Sequence of chain 1.A:
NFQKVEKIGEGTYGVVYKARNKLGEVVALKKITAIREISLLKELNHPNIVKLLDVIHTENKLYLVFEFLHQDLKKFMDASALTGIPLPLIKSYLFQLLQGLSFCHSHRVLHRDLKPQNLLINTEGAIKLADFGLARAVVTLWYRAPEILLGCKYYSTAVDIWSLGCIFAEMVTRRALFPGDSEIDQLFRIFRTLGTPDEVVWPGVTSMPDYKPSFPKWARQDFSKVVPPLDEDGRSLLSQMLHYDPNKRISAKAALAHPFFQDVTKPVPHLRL

Binding-site contacts:
Ligand atom C5 contacts residue VAL19 of chain 1.A at 3.5 Å (hydrophobic).
Ligand atom C17 contacts residue LEU84 of chain 1.A at 3.3 Å (hydrophobic).
Ligand atom C3 contacts residue ILE11 of chain 1.A at 3.6 Å (hydrophobic).
Ligand atom C22 contacts residue GLN86 of chain 1.A at 3.9 Å.
Ligand atom C12 contacts residue ALA32 of chain 1.A at 3.1 Å (hydrophobic).
Ligand atom N24 contacts residue ASP87 of chain 1.A at 2.8 Å (salt-bridge).
Ligand atom C12 contacts residue LEU135 of chain 1.A at 3.6 Å (hydrophobic).
Ligand atom O26 contacts residue GLN86 of chain 1.A at 3.5 Å.
Ligand atom C2 contacts residue VAL19 of chain 1.A at 3.7 Å (hydrophobic).
Ligand atom C11 contacts residue LEU135 of chain 1.A at 3.6 Å (hydrophobic).
Ligand atom N1 contacts residue VAL19 of chain 1.A at 3.8 Å.
Ligand atom O26 contacts residue LYS90 of chain 1.A at 3.2 Å.
Ligand atom C11 contacts residue ALA32 of chain 1.A at 3.4 Å (hydrophobic).
Ligand atom N13 contacts residue ALA32 of chain 1.A at 3.6 Å.
Ligand atom O26 contacts residue ASP87 of chain 1.A at 3.1 Å (salt-bridge).
Ligand atom C22 contacts residue HIS85 of chain 1.A at 3.5 Å.
Ligand atom N13 contacts residue LEU135 of chain 1.A at 3.5 Å.
Ligand atom C3 contacts residue VAL19 of chain 1.A at 3.8 Å (hydrophobic).
Ligand atom N16 contacts residue LEU84 of chain 1.A at 2.7 Å (h-bond).
Ligand atom C21 contacts residue HIS85 of chain 1.A at 3.1 Å.
Ligand atom C14 contacts residue LEU84 of chain 1.A at 3.7 Å (hydrophobic).
Ligand atom N7 contacts residue ASP146 of chain 1.A at 3.4 Å (salt-bridge).
Ligand atom N15 contacts residue LEU135 of chain 1.A at 3.5 Å.
Ligand atom C18 contacts residue LEU135 of chain 1.A at 3.8 Å (hydrophobic).
Ligand atom N13 contacts residue LEU84 of chain 1.A at 3.3 Å (h-bond).
Ligand atom N7 contacts residue LYS34 of chain 1.A at 3.4 Å (salt-bridge).
Ligand atom C8 contacts residue ASP146 of chain 1.A at 3.8 Å.
Ligand atom C12 contacts residue GLU82 of chain 1.A at 3.2 Å.
Ligand atom C19 contacts residue ASP87 of chain 1.A at 3.4 Å.
Ligand atom C10 contacts residue LEU135 of chain 1.A at 3.5 Å (hydrophobic).
Ligand atom O25 contacts residue LYS90 of chain 1.A at 3.5 Å.
Ligand atom N13 contacts residue PHE83 of chain 1.A at 3.8 Å.
Ligand atom C8 contacts residue ALA145 of chain 1.A at 3.8 Å (hydrophobic).
Ligand atom C21 contacts residue GLN86 of chain 1.A at 3.8 Å.
Ligand atom C14 contacts residue LEU135 of chain 1.A at 3.5 Å (hydrophobic).
Ligand atom C22 contacts residue LEU84 of chain 1.A at 3.1 Å (hydrophobic).
Ligand atom S23 contacts residue ASP87 of chain 1.A at 3.5 Å (salt-bridge).
Ligand atom C2 contacts residue ILE11 of chain 1.A at 3.4 Å (hydrophobic).
Ligand atom C6 contacts residue VAL19 of chain 1.A at 3.6 Å (hydrophobic).
Ligand atom C4 contacts residue VAL19 of chain 1.A at 3.7 Å (hydrophobic).

A protein and the small-molecule ligand that binds it are described below.
Small molecule (SMILES): NS(=O)(=O)c1ccc(Nc2nccc(-c3cnc4ccccn34)n2)cc1